Sequence of chain 1.A:
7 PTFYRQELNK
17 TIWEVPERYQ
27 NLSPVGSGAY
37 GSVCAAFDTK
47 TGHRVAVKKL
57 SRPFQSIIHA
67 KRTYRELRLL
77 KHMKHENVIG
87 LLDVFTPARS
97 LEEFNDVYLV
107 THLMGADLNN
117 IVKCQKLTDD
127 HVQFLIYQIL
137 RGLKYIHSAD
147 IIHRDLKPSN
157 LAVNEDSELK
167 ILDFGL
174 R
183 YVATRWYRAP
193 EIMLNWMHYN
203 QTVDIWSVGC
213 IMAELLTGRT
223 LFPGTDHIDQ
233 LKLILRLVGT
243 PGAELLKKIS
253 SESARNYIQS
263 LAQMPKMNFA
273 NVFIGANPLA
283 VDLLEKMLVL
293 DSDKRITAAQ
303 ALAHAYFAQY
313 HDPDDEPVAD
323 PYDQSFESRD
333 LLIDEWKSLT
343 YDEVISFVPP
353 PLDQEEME

A protein and the small-molecule ligand that binds it are described below.
Small molecule (SMILES): NC12C[C@H]3C[C@@H](C1)CC(O)(C3)C2

Binding-site contacts:
Ligand atom C5 contacts residue ASN160 of chain 1.A at 3.7 Å.
Ligand atom C9 contacts residue ASP162 of chain 1.A at 3.3 Å.
Ligand atom C3 contacts residue GLU164 of chain 1.A at 4.3 Å.
Ligand atom C1 contacts residue ASN160 of chain 1.A at 4.5 Å.
Ligand atom C3 contacts residue GLU161 of chain 1.A at 4.5 Å.
Ligand atom C2 contacts residue GLU164 of chain 1.A at 4.5 Å.
Ligand atom C2 contacts residue ASP162 of chain 1.A at 3.2 Å.
Ligand atom C2 contacts residue ASN160 of chain 1.A at 4.4 Å.
Ligand atom C6 contacts residue GLU161 of chain 1.A at 3.6 Å.
Ligand atom N contacts residue ASP162 of chain 1.A at 2.5 Å (salt-bridge).
Ligand atom C5 contacts residue ARG50 of chain 1.A at 3.7 Å.
Ligand atom C3 contacts residue ASP162 of chain 1.A at 3.4 Å.
Ligand atom C7 contacts residue ARG50 of chain 1.A at 4.5 Å.
Ligand atom C5 contacts residue GLU161 of chain 1.A at 4.5 Å.
Ligand atom C1 contacts residue GLU164 of chain 1.A at 4.2 Å.
Ligand atom C3 contacts residue ASN160 of chain 1.A at 3.4 Å.
Ligand atom C6 contacts residue ARG50 of chain 1.A at 3.4 Å.
Ligand atom C4 contacts residue GLU161 of chain 1.A at 3.5 Å.
Ligand atom C4 contacts residue ARG50 of chain 1.A at 3.7 Å.
Ligand atom C4 contacts residue ASN160 of chain 1.A at 3.7 Å.
Ligand atom N contacts residue GLU164 of chain 1.A at 4.1 Å.